Sequence of chain 7.A:
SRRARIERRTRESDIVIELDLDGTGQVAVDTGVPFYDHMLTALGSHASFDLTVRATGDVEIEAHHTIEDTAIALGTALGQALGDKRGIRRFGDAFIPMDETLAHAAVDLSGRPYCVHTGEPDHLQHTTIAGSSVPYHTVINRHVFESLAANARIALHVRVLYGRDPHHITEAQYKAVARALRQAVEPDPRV

Sequence of chain 17.A:
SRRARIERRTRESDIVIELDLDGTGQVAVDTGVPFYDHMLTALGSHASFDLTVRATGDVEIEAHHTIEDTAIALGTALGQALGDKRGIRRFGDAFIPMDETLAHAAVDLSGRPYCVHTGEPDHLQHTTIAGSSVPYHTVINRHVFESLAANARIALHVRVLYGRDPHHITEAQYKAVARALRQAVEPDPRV

The protein below binds the small molecule below.
Small molecule (SMILES): N[C@@H](Cc1nnc[nH]1)C(=O)O

Binding-site contacts:
Ligand atom N6 contacts residue ASP84 of chain 7.A at 4.1 Å.
Ligand atom N2 contacts residue HIS80 of chain 7.A at 4.3 Å.
Ligand atom C3 contacts residue HIS80 of chain 7.A at 4.2 Å.
Ligand atom C4 contacts residue MET113 of chain 23.A at 4.3 Å (hydrophobic).
Ligand atom C1 contacts residue MN1 of chain 7.B at 3.2 Å.
Ligand atom N6 contacts residue GLU27 of chain 7.A at 4.3 Å.
Ligand atom N11 contacts residue HIS80 of chain 7.A at 3.0 Å (h-bond).
Ligand atom N2 contacts residue HIS79 of chain 7.A at 3.1 Å (h-bond).
Ligand atom O9 contacts residue ARG127 of chain 17.A at 3.0 Å (salt-bridge).
Ligand atom N2 contacts residue MN1 of chain 7.B at 2.3 Å.
Ligand atom C1 contacts residue HIS183 of chain 23.A at 3.7 Å.
Ligand atom C1 contacts residue HIS79 of chain 7.A at 3.1 Å.
Ligand atom C3 contacts residue MN1 of chain 7.B at 3.4 Å.
Ligand atom C1 contacts residue HIS182 of chain 23.A at 3.5 Å.
Ligand atom N10 contacts residue GLU186 of chain 23.A at 3.9 Å.
Ligand atom C1 contacts residue GLU186 of chain 23.A at 4.0 Å.
Ligand atom C1 contacts residue MET113 of chain 23.A at 3.5 Å (hydrophobic).
Ligand atom N2 contacts residue MET113 of chain 23.A at 3.5 Å.
Ligand atom C4 contacts residue MN1 of chain 7.B at 3.9 Å.
Ligand atom C1 contacts residue GLU83 of chain 7.A at 4.1 Å.
Ligand atom C1 contacts residue MN1 of chain 23.C at 3.3 Å.
Ligand atom N10 contacts residue MN1 of chain 23.C at 3.1 Å.
Ligand atom O9 contacts residue MET113 of chain 23.A at 4.3 Å.
Ligand atom C7 contacts residue ARG127 of chain 17.A at 3.7 Å.
Ligand atom N11 contacts residue HIS182 of chain 23.A at 3.1 Å (h-bond).
Ligand atom C4 contacts residue GLU83 of chain 7.A at 3.4 Å.
Ligand atom N11 contacts residue GLU186 of chain 23.A at 3.1 Å (salt-bridge).
Ligand atom C4 contacts residue ARG127 of chain 17.A at 3.3 Å.
Ligand atom C1 contacts residue HIS80 of chain 7.A at 3.7 Å.
Ligand atom N10 contacts residue HIS80 of chain 7.A at 3.4 Å (h-bond).
Ligand atom N2 contacts residue GLU83 of chain 7.A at 3.1 Å (salt-bridge).
Ligand atom N2 contacts residue HIS183 of chain 23.A at 3.5 Å (h-bond).
Ligand atom N6 contacts residue HIS80 of chain 7.A at 4.0 Å.
Ligand atom C3 contacts residue MET113 of chain 23.A at 3.5 Å (hydrophobic).
Ligand atom N10 contacts residue MET113 of chain 23.A at 3.5 Å.
Ligand atom N11 contacts residue MET113 of chain 23.A at 3.5 Å.
Ligand atom C3 contacts residue GLU83 of chain 7.A at 3.5 Å.
Ligand atom C3 contacts residue MN1 of chain 23.C at 4.3 Å.
Ligand atom N11 contacts residue MN1 of chain 23.C at 2.2 Å.
Ligand atom C5 contacts residue ARG127 of chain 17.A at 3.5 Å.

Sequence of chain 23.A:
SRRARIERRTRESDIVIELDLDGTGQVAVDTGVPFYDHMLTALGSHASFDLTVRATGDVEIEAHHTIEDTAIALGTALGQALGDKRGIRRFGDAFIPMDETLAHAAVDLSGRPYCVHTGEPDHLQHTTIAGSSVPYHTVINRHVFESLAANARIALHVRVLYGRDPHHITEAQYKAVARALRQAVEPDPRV